Sequence of chain 16.A:
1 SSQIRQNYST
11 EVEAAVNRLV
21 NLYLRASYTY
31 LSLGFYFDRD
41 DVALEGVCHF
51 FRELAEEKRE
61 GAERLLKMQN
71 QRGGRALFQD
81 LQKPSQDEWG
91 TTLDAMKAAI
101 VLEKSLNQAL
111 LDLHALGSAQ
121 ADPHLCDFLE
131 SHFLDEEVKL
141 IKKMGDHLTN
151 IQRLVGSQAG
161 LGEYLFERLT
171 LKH

Binding-site contacts:
Ligand atom C1 contacts residue RU1 of chain 16.C at 3.6 Å.
Ligand atom C2 contacts residue GLU53 of chain 16.A at 3.5 Å.
Ligand atom C6 contacts residue RU1 of chain 16.C at 3.6 Å.
Ligand atom C10 contacts residue RU1 of chain 16.C at 2.5 Å.
Ligand atom C6 contacts residue HIS49 of chain 16.A at 3.9 Å.
Ligand atom C4 contacts residue HIS49 of chain 16.A at 3.7 Å.
Ligand atom C5 contacts residue HIS173 of chain 16.A at 4.2 Å.
Ligand atom C2 contacts residue RU1 of chain 16.C at 2.6 Å.
Ligand atom C9 contacts residue HIS49 of chain 16.A at 4.2 Å.
Ligand atom C4 contacts residue GLU53 of chain 16.A at 4.2 Å.
Ligand atom C3 contacts residue GLU53 of chain 16.A at 3.6 Å.
Ligand atom C8 contacts residue HIS173 of chain 16.A at 3.8 Å.
Ligand atom C10 contacts residue GLU53 of chain 16.A at 4.0 Å.
Ligand atom C5 contacts residue RU1 of chain 16.C at 2.6 Å.
Ligand atom C1 contacts residue GLU53 of chain 16.A at 3.6 Å.
Ligand atom C10 contacts residue HIS173 of chain 16.A at 3.4 Å.
Ligand atom C9 contacts residue RU1 of chain 16.C at 2.5 Å.
Ligand atom C9 contacts residue HIS173 of chain 16.A at 3.5 Å.
Ligand atom C8 contacts residue RU1 of chain 16.C at 3.5 Å.
Ligand atom C5 contacts residue HIS49 of chain 16.A at 3.8 Å.
Ligand atom C3 contacts residue HIS49 of chain 16.A at 4.1 Å.
Ligand atom C8 contacts residue HIS49 of chain 16.A at 3.3 Å.
Ligand atom C3 contacts residue RU1 of chain 16.C at 2.6 Å.
Ligand atom C4 contacts residue RU1 of chain 16.C at 2.6 Å.
Ligand atom C2 contacts residue HIS173 of chain 16.A at 3.9 Å.

A protein and the small-molecule ligand that binds it are described below.
Small molecule (SMILES): Cc1ccc(C(C)C)cc1